A protein and the small-molecule ligand that binds it are described below.
Small molecule (SMILES): CC(=O)N[C@@H]1[C@@H](O)[C@H](O)[C@@H](CO)O[C@H]1O

Binding-site contacts:
Ligand atom C8 contacts residue ASN118 of chain 7.A at 3.6 Å.
Ligand atom O6 contacts residue PHE119 of chain 7.A at 3.0 Å (h-bond).
Ligand atom N2 contacts residue ASP67 of chain 7.A at 4.5 Å.
Ligand atom N2 contacts residue TYR90 of chain 7.A at 4.2 Å.
Ligand atom O7 contacts residue ASN118 of chain 7.A at 4.3 Å.
Ligand atom C3 contacts residue ASN118 of chain 7.A at 3.8 Å.
Ligand atom C5 contacts residue THR89 of chain 7.A at 4.5 Å.
Ligand atom N2 contacts residue ASN118 of chain 7.A at 2.9 Å (h-bond).
Ligand atom C8 contacts residue SER66 of chain 7.A at 3.3 Å.
Ligand atom O6 contacts residue THR89 of chain 7.A at 4.0 Å.
Ligand atom O7 contacts residue ASP67 of chain 7.A at 2.8 Å (salt-bridge).
Ligand atom C7 contacts residue ASN118 of chain 7.A at 3.4 Å.
Ligand atom O5 contacts residue THR120 of chain 7.A at 3.2 Å (h-bond).
Ligand atom C6 contacts residue THR120 of chain 7.A at 3.4 Å.
Ligand atom C4 contacts residue ASN118 of chain 7.A at 4.2 Å.
Ligand atom C1 contacts residue THR89 of chain 7.A at 4.2 Å.
Ligand atom C6 contacts residue PHE119 of chain 7.A at 4.2 Å (hydrophobic).
Ligand atom O5 contacts residue PHE119 of chain 7.A at 4.1 Å.
Ligand atom C8 contacts residue ASP67 of chain 7.A at 3.3 Å.
Ligand atom C7 contacts residue ASP67 of chain 7.A at 3.3 Å.
Ligand atom O6 contacts residue THR120 of chain 7.A at 3.1 Å (h-bond).
Ligand atom O5 contacts residue ASN118 of chain 7.A at 2.4 Å (h-bond).
Ligand atom C7 contacts residue TYR90 of chain 7.A at 4.2 Å (hydrophobic).
Ligand atom C5 contacts residue ASN118 of chain 7.A at 3.6 Å.
Ligand atom O7 contacts residue TYR90 of chain 7.A at 3.8 Å.
Ligand atom C1 contacts residue THR120 of chain 7.A at 4.4 Å.
Ligand atom C5 contacts residue THR120 of chain 7.A at 4.0 Å.
Ligand atom C1 contacts residue ASN118 of chain 7.A at 1.4 Å.
Ligand atom C2 contacts residue ASN118 of chain 7.A at 2.4 Å.
Ligand atom O5 contacts residue THR89 of chain 7.A at 4.5 Å.

Sequence of chain 7.A:
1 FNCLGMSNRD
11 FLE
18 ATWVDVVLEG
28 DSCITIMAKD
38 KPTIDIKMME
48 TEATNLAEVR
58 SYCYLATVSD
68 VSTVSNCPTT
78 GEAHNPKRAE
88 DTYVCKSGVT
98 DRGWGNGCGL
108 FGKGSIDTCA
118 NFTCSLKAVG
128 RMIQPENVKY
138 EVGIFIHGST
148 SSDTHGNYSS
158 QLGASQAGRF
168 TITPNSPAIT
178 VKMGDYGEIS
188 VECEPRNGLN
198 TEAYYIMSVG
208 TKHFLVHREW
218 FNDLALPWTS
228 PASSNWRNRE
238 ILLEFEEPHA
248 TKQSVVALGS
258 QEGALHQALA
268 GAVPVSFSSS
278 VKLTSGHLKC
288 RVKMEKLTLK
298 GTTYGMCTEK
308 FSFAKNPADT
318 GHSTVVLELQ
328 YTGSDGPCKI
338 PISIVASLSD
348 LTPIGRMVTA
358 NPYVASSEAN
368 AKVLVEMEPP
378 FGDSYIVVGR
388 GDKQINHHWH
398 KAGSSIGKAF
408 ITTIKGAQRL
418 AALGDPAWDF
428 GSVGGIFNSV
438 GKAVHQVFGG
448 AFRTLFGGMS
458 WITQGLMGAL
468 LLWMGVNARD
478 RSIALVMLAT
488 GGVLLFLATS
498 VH